A protein and the small-molecule ligand that binds it are described below.
Small molecule (SMILES): CC(=O)N[C@H]1[C@H](O[C@H]2[C@H](O)[C@@H](NC(C)=O)CO[C@@H]2CO)O[C@H](CO)[C@@H](O)[C@@H]1O

Sequence of chain 32.E:
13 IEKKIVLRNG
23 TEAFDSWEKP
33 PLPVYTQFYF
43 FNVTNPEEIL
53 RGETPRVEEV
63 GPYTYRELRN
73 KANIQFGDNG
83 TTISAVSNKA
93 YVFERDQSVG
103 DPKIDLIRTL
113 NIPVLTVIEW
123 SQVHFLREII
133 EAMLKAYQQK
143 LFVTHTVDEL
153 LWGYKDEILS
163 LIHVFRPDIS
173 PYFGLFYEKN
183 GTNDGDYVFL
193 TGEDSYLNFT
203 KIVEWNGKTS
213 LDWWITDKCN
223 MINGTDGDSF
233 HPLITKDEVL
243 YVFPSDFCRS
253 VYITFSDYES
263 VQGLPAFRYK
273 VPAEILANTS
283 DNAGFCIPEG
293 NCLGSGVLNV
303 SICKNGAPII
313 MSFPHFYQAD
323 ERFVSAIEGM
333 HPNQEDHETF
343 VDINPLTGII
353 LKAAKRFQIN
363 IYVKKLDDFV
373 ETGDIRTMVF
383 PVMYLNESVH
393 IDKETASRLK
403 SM

Binding-site contacts:
Ligand atom C2 contacts residue TYR93 of chain 32.E at 3.8 Å (hydrophobic).
Ligand atom O5 contacts residue ASN182 of chain 32.E at 2.4 Å (h-bond).
Ligand atom O7 contacts residue TRP154 of chain 32.E at 4.5 Å.
Ligand atom C2 contacts residue VAL94 of chain 32.E at 4.3 Å (hydrophobic).
Ligand atom C2 contacts residue ASN182 of chain 32.E at 2.5 Å.
Ligand atom C8 contacts residue ASP150 of chain 32.E at 4.3 Å.
Ligand atom O7 contacts residue ASN182 of chain 32.E at 2.9 Å (h-bond).
Ligand atom C7 contacts residue ASN182 of chain 32.E at 3.1 Å.
Ligand atom O3 contacts residue VAL94 of chain 32.E at 4.5 Å.
Ligand atom C7 contacts residue TRP154 of chain 32.E at 4.5 Å (hydrophobic).
Ligand atom C3 contacts residue ASN182 of chain 32.E at 3.8 Å.
Ligand atom O4 contacts residue VAL94 of chain 32.E at 3.7 Å.
Ligand atom C4 contacts residue ASN182 of chain 32.E at 4.3 Å.
Ligand atom C1 contacts residue ASN182 of chain 32.E at 1.4 Å.
Ligand atom N2 contacts residue ASN182 of chain 32.E at 2.9 Å (h-bond).
Ligand atom C3 contacts residue TYR93 of chain 32.E at 3.8 Å (hydrophobic).
Ligand atom C8 contacts residue ASN182 of chain 32.E at 4.3 Å.
Ligand atom O7 contacts residue LEU70 of chain 32.E at 3.7 Å.
Ligand atom C8 contacts residue TYR93 of chain 32.E at 4.4 Å (hydrophobic).
Ligand atom C8 contacts residue TRP154 of chain 32.E at 3.6 Å (hydrophobic).
Ligand atom C1 contacts residue TYR93 of chain 32.E at 3.8 Å (hydrophobic).
Ligand atom N2 contacts residue TYR93 of chain 32.E at 3.3 Å (h-bond).
Ligand atom C5 contacts residue ASN182 of chain 32.E at 3.6 Å.
Ligand atom O7 contacts residue VAL94 of chain 32.E at 3.5 Å.
Ligand atom C7 contacts residue TYR93 of chain 32.E at 4.3 Å (hydrophobic).
Ligand atom C3 contacts residue VAL94 of chain 32.E at 4.4 Å (hydrophobic).